Binding-site contacts:
Ligand atom O2S contacts residue PRO30 of chain 1.A at 3.3 Å.
Ligand atom C11 contacts residue PRO30 of chain 1.A at 3.8 Å (hydrophobic).
Ligand atom S contacts residue LYS31 of chain 1.A at 4.3 Å.
Ligand atom O4 contacts residue PRO30 of chain 1.A at 3.8 Å.
Ligand atom O3S contacts residue LYS31 of chain 1.A at 3.5 Å (salt-bridge).
Ligand atom O2S contacts residue LYS31 of chain 1.A at 4.2 Å.
Ligand atom C1 contacts residue PRO30 of chain 1.A at 3.8 Å (hydrophobic).
Ligand atom C1 contacts residue LYS31 of chain 1.A at 4.4 Å.
Ligand atom C12 contacts residue PRO30 of chain 1.A at 4.2 Å (hydrophobic).
Ligand atom O4 contacts residue LYS31 of chain 1.A at 3.9 Å.
Ligand atom C12 contacts residue LYS31 of chain 1.A at 3.9 Å.
Ligand atom C10 contacts residue LYS31 of chain 1.A at 3.6 Å.
Ligand atom C11 contacts residue LYS31 of chain 1.A at 4.4 Å.
Ligand atom C10 contacts residue PRO30 of chain 1.A at 3.9 Å (hydrophobic).
Ligand atom S contacts residue PRO30 of chain 1.A at 4.1 Å.

The small molecule below binds the protein below.
Small molecule (SMILES): CCCCCCCCCCCCOS(=O)(=O)O

Sequence of chain 1.A:
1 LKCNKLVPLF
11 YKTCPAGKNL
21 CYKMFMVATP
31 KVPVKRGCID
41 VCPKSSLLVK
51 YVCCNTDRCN